Binding-site contacts:
Ligand atom CD2 contacts residue ALA1120 of chain 7.MA at 3.5 Å (hydrophobic).
Ligand atom CD2 contacts residue GLN1063 of chain 7.MA at 3.6 Å.
Ligand atom OH contacts residue HIS1068 of chain 7.MA at 3.8 Å.
Ligand atom CD1 contacts residue THR1121 of chain 7.MA at 3.0 Å.
Ligand atom CD2 contacts residue THR1121 of chain 7.MA at 4.0 Å.
Ligand atom OH contacts residue ASP182 of chain 7.KB at 3.4 Å (salt-bridge).
Ligand atom CG contacts residue HIS1126 of chain 7.MA at 4.3 Å.
Ligand atom CA contacts residue GLN1063 of chain 7.MA at 4.3 Å.
Ligand atom CE1 contacts residue THR1121 of chain 7.MA at 3.9 Å.
Ligand atom CE2 contacts residue GLN1063 of chain 7.MA at 3.3 Å.
Ligand atom CG1 contacts residue TYR141 of chain 7.PB at 3.9 Å (hydrophobic).
Ligand atom CE2 contacts residue ASP182 of chain 7.KB at 4.3 Å.
Ligand atom CZ contacts residue GLN1063 of chain 7.MA at 4.1 Å.
Ligand atom SD contacts residue ASN1072 of chain 7.MA at 3.7 Å.
Ligand atom C contacts residue GLN1063 of chain 7.MA at 3.9 Å.
Ligand atom CZ contacts residue ASP182 of chain 7.KB at 4.1 Å.
Ligand atom OH contacts residue GLU183 of chain 7.KB at 3.9 Å.
Ligand atom O contacts residue HIS1126 of chain 7.MA at 3.3 Å (h-bond).
Ligand atom O contacts residue VAL1202 of chain 7.MA at 3.2 Å.
Ligand atom CB contacts residue THR1121 of chain 7.MA at 3.3 Å.
Ligand atom CD2 contacts residue LEU1129 of chain 7.MA at 4.2 Å (hydrophobic).
Ligand atom OH contacts residue ASN1072 of chain 7.MA at 3.1 Å (h-bond).
Ligand atom CD2 contacts residue THR1121 of chain 7.MA at 4.3 Å.
Ligand atom C contacts residue VAL1202 of chain 7.MA at 4.2 Å (hydrophobic).
Ligand atom CG contacts residue ASN1072 of chain 7.MA at 4.2 Å.
Ligand atom CD2 contacts residue HIS1126 of chain 7.MA at 3.4 Å.
Ligand atom O contacts residue GLN1063 of chain 7.MA at 2.9 Å (h-bond).
Ligand atom CD1 contacts residue ASN1122 of chain 7.MA at 4.3 Å.
Ligand atom CD1 contacts residue TYR141 of chain 7.PB at 3.5 Å (hydrophobic).
Ligand atom CG contacts residue THR1121 of chain 7.MA at 3.3 Å.
Ligand atom CD1 contacts residue GLN1063 of chain 7.MA at 3.8 Å.
Ligand atom C contacts residue HIS1126 of chain 7.MA at 4.0 Å.
Ligand atom CD2 contacts residue PHE1125 of chain 7.MA at 4.2 Å (hydrophobic).
Ligand atom CD1 contacts residue PHE1125 of chain 7.MA at 3.6 Å (hydrophobic).
Ligand atom CG2 contacts residue GLN1063 of chain 7.MA at 3.3 Å.
Ligand atom O contacts residue THR1121 of chain 7.MA at 4.0 Å.
Ligand atom OH contacts residue GLN1063 of chain 7.MA at 3.7 Å.
Ligand atom CD1 contacts residue ASN1072 of chain 7.MA at 4.0 Å.
Ligand atom CE1 contacts residue ASN1072 of chain 7.MA at 3.3 Å.
Ligand atom CZ contacts residue ASN1072 of chain 7.MA at 3.5 Å.

Sequence of chain 7.KB:
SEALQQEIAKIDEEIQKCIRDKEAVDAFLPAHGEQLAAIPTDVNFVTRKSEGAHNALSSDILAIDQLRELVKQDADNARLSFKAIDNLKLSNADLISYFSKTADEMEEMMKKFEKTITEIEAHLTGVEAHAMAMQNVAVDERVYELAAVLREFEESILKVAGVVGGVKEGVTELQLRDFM

Sequence of chain 7.PB:
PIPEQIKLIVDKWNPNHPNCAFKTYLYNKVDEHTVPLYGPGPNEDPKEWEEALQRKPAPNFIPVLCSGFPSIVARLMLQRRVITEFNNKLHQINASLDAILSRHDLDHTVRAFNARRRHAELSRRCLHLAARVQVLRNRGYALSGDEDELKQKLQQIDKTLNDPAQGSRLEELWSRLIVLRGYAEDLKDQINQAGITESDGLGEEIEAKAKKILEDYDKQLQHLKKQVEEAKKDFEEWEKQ

Sequence of chain 7.MA:
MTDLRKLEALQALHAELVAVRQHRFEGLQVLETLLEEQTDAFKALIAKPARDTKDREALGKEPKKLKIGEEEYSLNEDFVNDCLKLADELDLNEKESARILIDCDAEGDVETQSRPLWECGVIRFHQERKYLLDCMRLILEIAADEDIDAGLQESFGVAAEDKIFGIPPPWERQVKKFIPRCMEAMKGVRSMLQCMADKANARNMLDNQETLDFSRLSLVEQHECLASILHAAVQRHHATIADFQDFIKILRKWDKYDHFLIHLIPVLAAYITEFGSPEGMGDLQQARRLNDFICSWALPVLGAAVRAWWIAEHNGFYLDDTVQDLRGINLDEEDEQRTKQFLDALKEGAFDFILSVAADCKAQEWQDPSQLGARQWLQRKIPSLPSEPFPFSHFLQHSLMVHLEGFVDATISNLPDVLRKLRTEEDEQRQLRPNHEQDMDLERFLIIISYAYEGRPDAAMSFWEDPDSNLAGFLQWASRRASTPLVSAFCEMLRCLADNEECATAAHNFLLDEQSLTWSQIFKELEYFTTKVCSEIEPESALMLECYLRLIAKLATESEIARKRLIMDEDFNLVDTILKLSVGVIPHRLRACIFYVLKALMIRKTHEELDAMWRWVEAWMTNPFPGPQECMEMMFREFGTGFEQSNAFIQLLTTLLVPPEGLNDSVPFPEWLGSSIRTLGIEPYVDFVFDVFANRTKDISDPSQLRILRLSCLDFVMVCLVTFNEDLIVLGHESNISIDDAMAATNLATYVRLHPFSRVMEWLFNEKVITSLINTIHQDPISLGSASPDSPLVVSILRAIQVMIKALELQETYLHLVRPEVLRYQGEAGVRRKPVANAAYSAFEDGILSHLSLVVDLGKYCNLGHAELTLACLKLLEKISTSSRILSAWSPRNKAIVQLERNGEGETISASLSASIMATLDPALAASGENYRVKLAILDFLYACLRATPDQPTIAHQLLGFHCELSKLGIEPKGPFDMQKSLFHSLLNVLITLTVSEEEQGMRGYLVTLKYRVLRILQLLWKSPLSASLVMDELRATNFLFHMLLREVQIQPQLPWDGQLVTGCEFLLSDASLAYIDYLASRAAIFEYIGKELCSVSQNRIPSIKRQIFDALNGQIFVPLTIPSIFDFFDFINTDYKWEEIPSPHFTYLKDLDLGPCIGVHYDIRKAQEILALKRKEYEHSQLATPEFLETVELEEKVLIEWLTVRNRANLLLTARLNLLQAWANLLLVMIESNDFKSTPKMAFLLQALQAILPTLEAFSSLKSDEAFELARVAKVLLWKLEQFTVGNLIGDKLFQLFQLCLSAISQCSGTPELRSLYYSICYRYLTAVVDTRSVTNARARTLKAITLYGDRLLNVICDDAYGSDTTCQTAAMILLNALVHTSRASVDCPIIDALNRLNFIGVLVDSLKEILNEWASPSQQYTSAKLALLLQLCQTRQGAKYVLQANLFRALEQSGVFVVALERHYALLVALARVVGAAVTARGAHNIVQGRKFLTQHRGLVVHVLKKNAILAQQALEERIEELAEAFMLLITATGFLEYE

This small molecule binds to this protein.
Small molecule (SMILES): CC[C@H](C)[C@H](N)C(=O)N[C@@H](CC(C)C)C(=O)N1CCC[C@H]1C(=O)N[C@@H](CCSC)C(=O)N[C@@H](Cc1ccc(O)cc1)C(=O)N[C@@H](CCCCN)C(=O)N[C@@H](CC(C)C)C(=O)N[C@@H](CO)C(=O)N1CCC[C@H]1C=O